Sequence of chain 1.A:
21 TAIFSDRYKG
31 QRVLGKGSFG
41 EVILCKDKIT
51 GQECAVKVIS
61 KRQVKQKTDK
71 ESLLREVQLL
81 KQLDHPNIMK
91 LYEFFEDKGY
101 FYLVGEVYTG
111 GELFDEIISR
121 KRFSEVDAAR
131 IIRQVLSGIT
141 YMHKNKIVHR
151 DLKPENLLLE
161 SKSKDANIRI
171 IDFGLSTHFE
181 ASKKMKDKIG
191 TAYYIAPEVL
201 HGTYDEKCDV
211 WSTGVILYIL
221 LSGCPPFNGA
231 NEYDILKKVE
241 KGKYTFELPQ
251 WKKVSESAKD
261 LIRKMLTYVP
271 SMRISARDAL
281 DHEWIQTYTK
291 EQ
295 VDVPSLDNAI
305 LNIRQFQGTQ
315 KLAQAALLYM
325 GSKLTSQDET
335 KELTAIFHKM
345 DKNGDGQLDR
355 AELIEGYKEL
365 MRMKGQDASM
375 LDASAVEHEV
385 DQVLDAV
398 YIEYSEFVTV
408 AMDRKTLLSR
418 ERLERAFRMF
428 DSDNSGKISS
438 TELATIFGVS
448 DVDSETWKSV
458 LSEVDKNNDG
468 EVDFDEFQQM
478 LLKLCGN

Binding-site contacts:
Ligand atom NAR contacts residue MET89 of chain 1.A at 3.5 Å.
Ligand atom C6 contacts residue VAL42 of chain 1.A at 4.0 Å (hydrophobic).
Ligand atom CAV contacts residue LEU103 of chain 1.A at 3.4 Å (hydrophobic).
Ligand atom CAT contacts residue ALA55 of chain 1.A at 3.9 Å (hydrophobic).
Ligand atom CL contacts residue LEU175 of chain 1.A at 3.9 Å.
Ligand atom CAU contacts residue LYS57 of chain 1.A at 3.6 Å.
Ligand atom C4 contacts residue GLU106 of chain 1.A at 3.9 Å.
Ligand atom CAE contacts residue MET89 of chain 1.A at 3.9 Å (hydrophobic).
Ligand atom CAV contacts residue MET89 of chain 1.A at 3.6 Å (hydrophobic).
Ligand atom NAR contacts residue TYR108 of chain 1.A at 3.7 Å.
Ligand atom CAB contacts residue MET89 of chain 1.A at 3.7 Å (hydrophobic).
Ligand atom CAC contacts residue MET89 of chain 1.A at 3.5 Å (hydrophobic).
Ligand atom CAL contacts residue LYS36 of chain 1.A at 3.8 Å.
Ligand atom CAU contacts residue MET89 of chain 1.A at 3.6 Å (hydrophobic).
Ligand atom CAT contacts residue MET89 of chain 1.A at 3.6 Å (hydrophobic).
Ligand atom N3 contacts residue TYR108 of chain 1.A at 3.1 Å (h-bond).
Ligand atom N3 contacts residue VAL107 of chain 1.A at 3.7 Å.
Ligand atom C5 contacts residue LEU158 of chain 1.A at 3.6 Å (hydrophobic).
Ligand atom N3 contacts residue ALA55 of chain 1.A at 3.8 Å.
Ligand atom CL contacts residue LEU103 of chain 1.A at 3.5 Å.
Ligand atom CAD contacts residue MET89 of chain 1.A at 3.6 Å (hydrophobic).
Ligand atom NAR contacts residue GLU106 of chain 1.A at 2.9 Å (salt-bridge).
Ligand atom NAG contacts residue ILE171 of chain 1.A at 3.8 Å.
Ligand atom C2 contacts residue TYR108 of chain 1.A at 3.2 Å (hydrophobic).
Ligand atom CAC contacts residue ASP172 of chain 1.A at 3.6 Å.
Ligand atom NAG contacts residue VAL42 of chain 1.A at 3.7 Å.
Ligand atom CAF contacts residue ILE171 of chain 1.A at 3.9 Å (hydrophobic).
Ligand atom C4 contacts residue ALA55 of chain 1.A at 3.8 Å (hydrophobic).
Ligand atom NAR contacts residue ALA55 of chain 1.A at 3.8 Å.
Ligand atom NAH contacts residue VAL42 of chain 1.A at 3.9 Å.
Ligand atom CAJ contacts residue GLY35 of chain 1.A at 3.7 Å.
Ligand atom CAJ contacts residue LEU34 of chain 1.A at 3.6 Å (hydrophobic).
Ligand atom C6 contacts residue LEU158 of chain 1.A at 3.6 Å (hydrophobic).
Ligand atom CAT contacts residue VAL42 of chain 1.A at 3.8 Å (hydrophobic).
Ligand atom CAB contacts residue LYS57 of chain 1.A at 3.9 Å.
Ligand atom C4 contacts residue LEU158 of chain 1.A at 3.9 Å (hydrophobic).
Ligand atom CAE contacts residue ILE171 of chain 1.A at 3.7 Å (hydrophobic).
Ligand atom CAU contacts residue ALA55 of chain 1.A at 3.5 Å (hydrophobic).
Ligand atom CAV contacts residue LYS57 of chain 1.A at 3.5 Å.
Ligand atom CAU contacts residue LEU103 of chain 1.A at 3.9 Å (hydrophobic).

A protein and the small-molecule ligand that binds it are described below.
Small molecule (SMILES): CC(C)(C)n1nc(Cc2cccc(Cl)c2)c2c(N)ncnc21